Binding-site contacts:
Ligand atom C13 contacts residue VAL88 of chain 1.B at 3.9 Å (hydrophobic).
Ligand atom C8 contacts residue LEU263 of chain 1.B at 4.5 Å (hydrophobic).
Ligand atom C3 contacts residue LYS269 of chain 1.B at 3.6 Å.
Ligand atom O3 contacts residue GLU266 of chain 1.B at 4.0 Å.
Ligand atom C12 contacts residue LEU113 of chain 1.B at 3.9 Å (hydrophobic).
Ligand atom C8 contacts residue LYS114 of chain 1.B at 4.4 Å.
Ligand atom C1 contacts residue GLU266 of chain 1.B at 4.3 Å.
Ligand atom O2 contacts residue GLU266 of chain 1.B at 3.1 Å (salt-bridge).
Ligand atom O2 contacts residue ASP270 of chain 1.B at 4.3 Å.
Ligand atom C1 contacts residue LYS114 of chain 1.B at 4.5 Å.
Ligand atom C1 contacts residue VAL110 of chain 1.B at 4.5 Å (hydrophobic).
Ligand atom O2 contacts residue LYS114 of chain 1.B at 3.2 Å (salt-bridge).
Ligand atom C11 contacts residue LYS114 of chain 1.B at 4.2 Å.
Ligand atom C7 contacts residue LYS114 of chain 1.B at 3.8 Å.
Ligand atom C11 contacts residue LEU113 of chain 1.B at 3.9 Å (hydrophobic).
Ligand atom C9 contacts residue ILE267 of chain 1.B at 4.1 Å (hydrophobic).
Ligand atom C9 contacts residue LYS114 of chain 1.B at 3.8 Å.
Ligand atom C8 contacts residue GLU266 of chain 1.B at 4.0 Å.
Ligand atom O1 contacts residue GLU266 of chain 1.B at 3.6 Å.
Ligand atom C2 contacts residue GLU266 of chain 1.B at 3.5 Å.
Ligand atom O6 contacts residue VAL110 of chain 1.B at 4.0 Å.
Ligand atom C11 contacts residue VAL88 of chain 1.B at 4.1 Å (hydrophobic).
Ligand atom C7 contacts residue GLU266 of chain 1.B at 4.2 Å.
Ligand atom C13 contacts residue THR92 of chain 1.B at 3.8 Å.
Ligand atom C4 contacts residue LYS269 of chain 1.B at 4.5 Å.
Ligand atom C13 contacts residue LEU263 of chain 1.B at 4.4 Å (hydrophobic).
Ligand atom C12 contacts residue THR92 of chain 1.B at 4.4 Å.
Ligand atom C3 contacts residue GLU266 of chain 1.B at 4.2 Å.
Ligand atom C8 contacts residue ILE267 of chain 1.B at 4.2 Å (hydrophobic).
Ligand atom O3 contacts residue LYS269 of chain 1.B at 2.5 Å (salt-bridge).
Ligand atom C2 contacts residue LYS269 of chain 1.B at 3.7 Å.
Ligand atom C9 contacts residue VAL110 of chain 1.B at 4.2 Å (hydrophobic).
Ligand atom C7 contacts residue VAL110 of chain 1.B at 3.9 Å (hydrophobic).
Ligand atom C10 contacts residue LEU263 of chain 1.B at 3.6 Å (hydrophobic).
Ligand atom C10 contacts residue ILE267 of chain 1.B at 4.0 Å (hydrophobic).
Ligand atom O2 contacts residue LYS269 of chain 1.B at 3.4 Å.
Ligand atom O1 contacts residue LYS114 of chain 1.B at 4.4 Å.
Ligand atom O5 contacts residue VAL110 of chain 1.B at 4.1 Å.

Sequence of chain 1.B:
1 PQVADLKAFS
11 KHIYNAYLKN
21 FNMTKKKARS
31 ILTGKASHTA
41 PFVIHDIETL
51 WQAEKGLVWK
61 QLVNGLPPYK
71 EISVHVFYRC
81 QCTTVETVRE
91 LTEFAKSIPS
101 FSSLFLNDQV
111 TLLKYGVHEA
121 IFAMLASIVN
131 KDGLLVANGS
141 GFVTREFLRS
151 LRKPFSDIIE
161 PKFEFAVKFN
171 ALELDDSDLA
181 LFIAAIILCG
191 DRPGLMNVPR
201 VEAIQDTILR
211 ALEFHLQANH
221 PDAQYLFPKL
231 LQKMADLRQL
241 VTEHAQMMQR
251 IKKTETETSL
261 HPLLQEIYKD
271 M

This small molecule binds to this protein.
Small molecule (SMILES): CCCCCCCO[C@@H]1O[C@H](CO)[C@@H](O)[C@H](O)[C@H]1O